Sequence of chain 1.A:
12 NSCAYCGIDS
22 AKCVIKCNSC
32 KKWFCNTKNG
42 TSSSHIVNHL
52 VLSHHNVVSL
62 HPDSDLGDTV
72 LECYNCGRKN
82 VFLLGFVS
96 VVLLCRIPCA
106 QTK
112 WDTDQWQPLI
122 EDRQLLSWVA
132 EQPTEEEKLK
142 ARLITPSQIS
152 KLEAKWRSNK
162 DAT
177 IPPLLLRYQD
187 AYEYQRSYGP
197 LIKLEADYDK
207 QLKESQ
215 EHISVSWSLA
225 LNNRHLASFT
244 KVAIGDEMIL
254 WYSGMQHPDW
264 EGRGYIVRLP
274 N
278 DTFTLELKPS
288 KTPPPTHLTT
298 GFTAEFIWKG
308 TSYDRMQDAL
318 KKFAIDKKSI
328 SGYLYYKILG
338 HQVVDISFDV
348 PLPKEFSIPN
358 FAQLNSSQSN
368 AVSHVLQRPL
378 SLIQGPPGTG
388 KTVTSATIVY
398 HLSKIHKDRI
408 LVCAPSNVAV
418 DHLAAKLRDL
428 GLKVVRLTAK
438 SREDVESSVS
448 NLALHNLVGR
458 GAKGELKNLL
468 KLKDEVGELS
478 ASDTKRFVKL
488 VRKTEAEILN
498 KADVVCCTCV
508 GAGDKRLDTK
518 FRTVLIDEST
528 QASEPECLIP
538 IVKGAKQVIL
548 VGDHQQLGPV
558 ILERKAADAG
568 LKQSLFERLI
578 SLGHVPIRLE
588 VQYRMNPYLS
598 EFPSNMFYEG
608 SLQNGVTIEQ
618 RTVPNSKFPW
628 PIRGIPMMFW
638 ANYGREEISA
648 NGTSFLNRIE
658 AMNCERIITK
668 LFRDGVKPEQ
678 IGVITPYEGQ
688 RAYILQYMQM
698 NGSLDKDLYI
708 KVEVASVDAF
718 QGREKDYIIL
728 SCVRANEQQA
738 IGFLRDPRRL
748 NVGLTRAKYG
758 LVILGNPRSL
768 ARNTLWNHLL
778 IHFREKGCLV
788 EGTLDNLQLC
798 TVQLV

Binding-site contacts:
Ligand atom OP1 contacts residue ASN414 of chain 1.A at 2.9 Å (h-bond).
Ligand atom OP1 contacts residue THR505 of chain 1.A at 2.7 Å (h-bond).
Ligand atom OP1 contacts residue GLU685 of chain 1.A at 3.0 Å (salt-bridge).
Ligand atom O2 contacts residue LYS306 of chain 1.A at 3.3 Å (salt-bridge).
Ligand atom OP1 contacts residue SER713 of chain 1.A at 2.9 Å (h-bond).
Ligand atom OP1 contacts residue GLY739 of chain 1.A at 3.4 Å.
Ligand atom O2 contacts residue TYR268 of chain 1.A at 3.5 Å.
Ligand atom OP1 contacts residue PHE740 of chain 1.A at 3.0 Å (h-bond).
Ligand atom O2 contacts residue THR308 of chain 1.A at 3.5 Å (h-bond).
Ligand atom O5' contacts residue ARG489 of chain 1.A at 3.5 Å (salt-bridge).
Ligand atom C5' contacts residue PRO412 of chain 1.A at 3.1 Å (hydrophobic).
Ligand atom OP1 contacts residue SER651 of chain 1.A at 2.8 Å (h-bond).
Ligand atom C6 contacts residue SER438 of chain 1.A at 3.5 Å.
Ligand atom O4' contacts residue PHE740 of chain 1.A at 3.3 Å.
Ligand atom OP1 contacts residue TYR684 of chain 1.A at 2.5 Å (h-bond).
Ligand atom C5' contacts residue PRO683 of chain 1.A at 3.0 Å (hydrophobic).
Ligand atom C4' contacts residue PRO412 of chain 1.A at 3.5 Å (hydrophobic).
Ligand atom O2' contacts residue ASP715 of chain 1.A at 2.7 Å (salt-bridge).
Ligand atom C2 contacts residue TYR268 of chain 1.A at 3.4 Å (hydrophobic).
Ligand atom O2' contacts residue VAL507 of chain 1.A at 3.2 Å.
Ligand atom O2' contacts residue THR650 of chain 1.A at 2.9 Å (h-bond).
Ligand atom OP2 contacts residue SER438 of chain 1.A at 2.7 Å (h-bond).
Ligand atom C4 contacts residue TYR268 of chain 1.A at 3.5 Å (hydrophobic).
Ligand atom N3 contacts residue TYR268 of chain 1.A at 3.2 Å.
Ligand atom O4 contacts residue LEU559 of chain 1.A at 3.0 Å.
Ligand atom OP2 contacts residue ASN414 of chain 1.A at 2.7 Å (h-bond).
Ligand atom OP2 contacts residue LYS437 of chain 1.A at 3.0 Å (salt-bridge).
Ligand atom C5' contacts residue PHE740 of chain 1.A at 3.4 Å (hydrophobic).
Ligand atom O3' contacts residue PHE740 of chain 1.A at 3.3 Å (h-bond).
Ligand atom O2 contacts residue GLU250 of chain 1.A at 3.0 Å (salt-bridge).
Ligand atom OP1 contacts residue LYS437 of chain 1.A at 3.5 Å (salt-bridge).
Ligand atom O4' contacts residue TYR268 of chain 1.A at 3.5 Å (h-bond).
Ligand atom O2' contacts residue SER438 of chain 1.A at 2.5 Å (h-bond).
Ligand atom O2 contacts residue SER309 of chain 1.A at 3.4 Å (h-bond).
Ligand atom O4 contacts residue ASP249 of chain 1.A at 3.3 Å (salt-bridge).
Ligand atom OP2 contacts residue ALA436 of chain 1.A at 3.1 Å.
Ligand atom C2' contacts residue THR650 of chain 1.A at 3.4 Å.
Ligand atom O2' contacts residue PHE740 of chain 1.A at 3.3 Å.
Ligand atom O3' contacts residue SER713 of chain 1.A at 3.5 Å (h-bond).
Ligand atom O2 contacts residue LEU559 of chain 1.A at 3.3 Å.

The small molecule below binds the protein below.
Small molecule (SMILES): O=c1ccn([C@@H]2O[C@H](CO[P](=O)(O)O[C@H]3[C@@H](O)[C@H](n4ccc(=O)[nH]c4=O)O[C@@H]3CO[P](=O)(O)O[C@H]3[C@@H](O)[C@H](n4ccc(=O)[nH]c4=O)O[C@@H]3CO[P](=O)(O)O[C@H]3[C@@H](O)[C@H](n4ccc(=O)[nH]c4=O)O[C@@H]3CO[P](=O)(O)O[C@H]3[C@@H](O)[C@H](n4ccc(=O)[nH]c4=O)O[C@@H]3CO[P](=O)(O)O[C@H]3[C@@H](O)[C@H](n4ccc(=O)[nH]c4=O)O[C@@H]3CO[P](=O)(O)O[C@H]3[C@@H](O)[C@H](n4ccc(=O)[nH]c4=O)O[C@@H]3CO[P](=O)(O)O[C@H]3[C@@H](O)[C@H](n4ccc(=O)[nH]c4=O)O[C@@H]3COP(=O)=O)[C@@H](OP(=O)(O)O)[C@H]2O)c(=O)[nH]1